Binding-site contacts:
Ligand atom CG2 contacts residue ARG134 of chain 2.A at 3.7 Å.
Ligand atom O contacts residue LYS54 of chain 2.A at 2.9 Å (salt-bridge).
Ligand atom C contacts residue LYS127 of chain 2.A at 3.8 Å.
Ligand atom CA contacts residue ASN231 of chain 2.A at 3.6 Å.
Ligand atom N contacts residue ASN231 of chain 2.A at 2.9 Å (h-bond).
Ligand atom O1P contacts residue ARG61 of chain 2.A at 3.0 Å (salt-bridge).
Ligand atom C contacts residue ASN180 of chain 2.A at 3.6 Å.
Ligand atom P contacts residue ARG134 of chain 2.A at 3.7 Å.
Ligand atom CA contacts residue ASN231 of chain 2.A at 3.8 Å.
Ligand atom O3P contacts residue TYR135 of chain 2.A at 2.6 Å (h-bond).
Ligand atom C contacts residue LYS54 of chain 2.A at 3.3 Å.
Ligand atom CB contacts residue TRP235 of chain 2.A at 3.8 Å (hydrophobic).
Ligand atom O contacts residue ASN231 of chain 2.A at 3.0 Å (h-bond).
Ligand atom CG2 contacts residue S1R1 of chain 2.C at 3.7 Å.
Ligand atom O3P contacts residue LYS54 of chain 2.A at 2.8 Å (salt-bridge).
Ligand atom P contacts residue TYR135 of chain 2.A at 3.8 Å.
Ligand atom O contacts residue ASN180 of chain 2.A at 2.9 Å (h-bond).
Ligand atom O contacts residue VAL183 of chain 2.A at 3.5 Å.
Ligand atom C contacts residue ASN231 of chain 2.A at 3.7 Å.
Ligand atom C contacts residue ASN231 of chain 2.A at 3.9 Å.
Ligand atom P contacts residue LYS54 of chain 2.A at 3.8 Å.
Ligand atom CB contacts residue ASN180 of chain 2.A at 3.3 Å.
Ligand atom CA contacts residue ASN180 of chain 2.A at 3.3 Å.
Ligand atom CB contacts residue ASN231 of chain 2.A at 3.6 Å.
Ligand atom O1P contacts residue ARG134 of chain 2.A at 2.8 Å (salt-bridge).
Ligand atom O3P contacts residue ARG134 of chain 2.A at 2.8 Å (salt-bridge).
Ligand atom OXT contacts residue LYS54 of chain 2.A at 3.6 Å.
Ligand atom CG1 contacts residue GLY176 of chain 2.A at 3.5 Å.
Ligand atom P contacts residue ARG61 of chain 2.A at 3.7 Å.
Ligand atom CG2 contacts residue ASN180 of chain 2.A at 3.7 Å.
Ligand atom O contacts residue LEU179 of chain 2.A at 3.5 Å.
Ligand atom CA contacts residue LEU179 of chain 2.A at 3.8 Å (hydrophobic).
Ligand atom CG contacts residue VAL183 of chain 2.A at 3.8 Å (hydrophobic).
Ligand atom N contacts residue ASN180 of chain 2.A at 3.0 Å (h-bond).
Ligand atom CB contacts residue ASN231 of chain 2.A at 3.7 Å.
Ligand atom CG2 contacts residue VAL183 of chain 2.A at 3.7 Å (hydrophobic).
Ligand atom O2P contacts residue ARG61 of chain 2.A at 3.0 Å (salt-bridge).
Ligand atom CG1 contacts residue S1R1 of chain 2.C at 3.7 Å.
Ligand atom O contacts residue LYS127 of chain 2.A at 2.8 Å (salt-bridge).
Ligand atom OXT contacts residue S1R1 of chain 2.C at 3.5 Å.

Sequence of chain 2.A:
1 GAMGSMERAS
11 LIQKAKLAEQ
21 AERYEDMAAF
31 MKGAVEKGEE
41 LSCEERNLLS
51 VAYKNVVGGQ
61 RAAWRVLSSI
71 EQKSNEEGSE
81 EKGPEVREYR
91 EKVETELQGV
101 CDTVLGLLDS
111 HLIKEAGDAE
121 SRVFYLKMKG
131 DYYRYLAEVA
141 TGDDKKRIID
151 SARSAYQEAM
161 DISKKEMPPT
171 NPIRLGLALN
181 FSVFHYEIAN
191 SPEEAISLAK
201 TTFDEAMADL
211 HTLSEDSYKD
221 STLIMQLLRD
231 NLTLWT

The small molecule below binds the protein below.
Small molecule (SMILES): CC(C)[C@H](NC(=O)[C@@H](NC(=O)[C@H](C)NC(=O)[C@@H]1CCCN1C(=O)[C@@H](N)Cc1ccccc1)[C@@H](C)OP(=O)(O)O)C(=O)O